Binding-site contacts:
Ligand atom O4 contacts residue GLY53 of chain 1.A at 4.0 Å.
Ligand atom O3 contacts residue LYS89 of chain 1.A at 2.9 Å (salt-bridge).
Ligand atom C14 contacts residue VAL88 of chain 1.A at 3.7 Å (hydrophobic).
Ligand atom CL2 contacts residue TYR95 of chain 1.A at 3.7 Å.
Ligand atom CL1 contacts residue LEU52 of chain 1.A at 3.8 Å.
Ligand atom O2 contacts residue VAL88 of chain 1.A at 3.2 Å (h-bond).
Ligand atom O4 contacts residue VAL9 of chain 1.A at 4.0 Å.
Ligand atom C4 contacts residue GLY53 of chain 1.A at 3.7 Å.
Ligand atom C13 contacts residue VAL88 of chain 1.A at 3.5 Å (hydrophobic).
Ligand atom CL1 contacts residue ILE56 of chain 1.A at 3.6 Å.
Ligand atom C4 contacts residue LEU49 of chain 1.A at 3.3 Å (hydrophobic).
Ligand atom C4 contacts residue LEU52 of chain 1.A at 4.1 Å (hydrophobic).
Ligand atom CL1 contacts residue PHE81 of chain 1.A at 3.8 Å.
Ligand atom C8 contacts residue GLY53 of chain 1.A at 4.1 Å.
Ligand atom C19 contacts residue THR11 of chain 1.A at 3.9 Å.
Ligand atom C1 contacts residue ILE56 of chain 1.A at 3.7 Å (hydrophobic).
Ligand atom C19 contacts residue THR10 of chain 1.A at 3.9 Å.
Ligand atom CL2 contacts residue HIS91 of chain 1.A at 3.4 Å.
Ligand atom CL1 contacts residue ILE94 of chain 1.A at 3.9 Å.
Ligand atom C20 contacts residue THR11 of chain 1.A at 3.5 Å.
Ligand atom C18 contacts residue VAL9 of chain 1.A at 3.9 Å (hydrophobic).
Ligand atom O2 contacts residue LYS89 of chain 1.A at 3.5 Å.
Ligand atom C17 contacts residue HIS91 of chain 1.A at 4.0 Å.
Ligand atom C1 contacts residue LEU49 of chain 1.A at 4.1 Å (hydrophobic).
Ligand atom C22 contacts residue HIS91 of chain 1.A at 3.6 Å.
Ligand atom CL2 contacts residue LEU49 of chain 1.A at 3.6 Å.
Ligand atom C21 contacts residue HIS91 of chain 1.A at 3.8 Å.
Ligand atom C21 contacts residue LEU49 of chain 1.A at 3.7 Å (hydrophobic).
Ligand atom CL2 contacts residue ILE94 of chain 1.A at 3.9 Å.
Ligand atom C5 contacts residue GLY53 of chain 1.A at 3.9 Å.
Ligand atom O2 contacts residue HIS91 of chain 1.A at 2.9 Å (h-bond).
Ligand atom C20 contacts residue LEU49 of chain 1.A at 3.9 Å (hydrophobic).
Ligand atom C19 contacts residue VAL9 of chain 1.A at 3.7 Å (hydrophobic).
Ligand atom C16 contacts residue HIS91 of chain 1.A at 4.2 Å.
Ligand atom C5 contacts residue LEU49 of chain 1.A at 3.5 Å (hydrophobic).
Ligand atom C23 contacts residue ILE56 of chain 1.A at 3.7 Å (hydrophobic).
Ligand atom C14 contacts residue HIS91 of chain 1.A at 3.9 Å.
Ligand atom C14 contacts residue LYS89 of chain 1.A at 3.6 Å.
Ligand atom C2 contacts residue ILE94 of chain 1.A at 3.9 Å (hydrophobic).
Ligand atom C2 contacts residue ILE56 of chain 1.A at 3.7 Å (hydrophobic).

A small-molecule ligand and the protein it binds are described below.
Small molecule (SMILES): CC[C@@H](CO)N1C(=O)[C@@H](CC(=O)O)C[C@H](c2cccc(Cl)c2)[C@H]1c1ccc(Cl)cc1

Sequence of chain 1.A:
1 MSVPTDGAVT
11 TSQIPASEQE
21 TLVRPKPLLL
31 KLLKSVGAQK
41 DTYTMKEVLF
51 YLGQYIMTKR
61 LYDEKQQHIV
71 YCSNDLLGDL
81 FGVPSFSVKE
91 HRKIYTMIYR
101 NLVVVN